The protein below binds the small molecule below.
Small molecule (SMILES): C[C@H](C[C@@H](C[C@H](C[C@@H](C[C@@H](CCN1CCCC1=O)N1CCCC1=O)N1CCCC1=O)N1CCCC1=O)N1CCCC1=O)N1CCCC1=O

Binding-site contacts:
Ligand atom O06 contacts residue ILE79 of chain 7.A at 4.0 Å.
Ligand atom N06 contacts residue MET32 of chain 7.A at 4.5 Å.
Ligand atom O07 contacts residue MET32 of chain 7.A at 3.8 Å.
Ligand atom C06 contacts residue PHE66 of chain 7.A at 4.4 Å (hydrophobic).
Ligand atom C34 contacts residue LEU36 of chain 7.A at 4.1 Å (hydrophobic).
Ligand atom C26 contacts residue PHE66 of chain 7.A at 3.7 Å (hydrophobic).
Ligand atom C36 contacts residue GLU81 of chain 7.A at 4.0 Å.
Ligand atom C29 contacts residue PHE66 of chain 7.A at 4.1 Å (hydrophobic).
Ligand atom C26 contacts residue ASN30 of chain 7.A at 3.9 Å.
Ligand atom C04 contacts residue PHE66 of chain 7.A at 3.6 Å (hydrophobic).
Ligand atom C37 contacts residue ILE79 of chain 7.A at 4.4 Å (hydrophobic).
Ligand atom C28 contacts residue PHE66 of chain 7.A at 4.1 Å (hydrophobic).
Ligand atom C06 contacts residue MET32 of chain 7.A at 3.5 Å (hydrophobic).
Ligand atom C27 contacts residue PHE66 of chain 7.A at 3.9 Å (hydrophobic).
Ligand atom N06 contacts residue PHE66 of chain 7.A at 4.2 Å.
Ligand atom C27 contacts residue ILE33 of chain 7.A at 4.2 Å (hydrophobic).
Ligand atom C03 contacts residue PHE66 of chain 7.A at 4.5 Å (hydrophobic).
Ligand atom C36 contacts residue GLY82 of chain 7.A at 4.2 Å.
Ligand atom C33 contacts residue ILE79 of chain 7.A at 4.3 Å (hydrophobic).
Ligand atom C35 contacts residue GLY82 of chain 7.A at 4.0 Å.
Ligand atom C05 contacts residue PHE66 of chain 7.A at 4.3 Å (hydrophobic).
Ligand atom C27 contacts residue ASN30 of chain 7.A at 3.8 Å.
Ligand atom C34 contacts residue PHE66 of chain 7.A at 3.4 Å (hydrophobic).
Ligand atom C36 contacts residue ARG83 of chain 7.A at 4.1 Å.
Ligand atom C05 contacts residue MET32 of chain 7.A at 4.1 Å (hydrophobic).
Ligand atom O02 contacts residue ASN30 of chain 7.A at 4.1 Å.
Ligand atom C35 contacts residue LEU36 of chain 7.A at 3.7 Å (hydrophobic).
Ligand atom C34 contacts residue MET32 of chain 7.A at 3.5 Å (hydrophobic).
Ligand atom C35 contacts residue GLU81 of chain 7.A at 4.0 Å.
Ligand atom C35 contacts residue PHE66 of chain 7.A at 3.5 Å (hydrophobic).
Ligand atom C07 contacts residue ILE79 of chain 7.A at 4.3 Å (hydrophobic).
Ligand atom C03 contacts residue MET32 of chain 7.A at 4.4 Å (hydrophobic).
Ligand atom O03 contacts residue PHE66 of chain 7.A at 4.2 Å.
Ligand atom C02 contacts residue MET32 of chain 7.A at 4.0 Å (hydrophobic).
Ligand atom O06 contacts residue ARG83 of chain 7.A at 3.7 Å.
Ligand atom C04 contacts residue MET32 of chain 7.A at 3.5 Å (hydrophobic).
Ligand atom N04 contacts residue PHE66 of chain 7.A at 4.0 Å.

Sequence of chain 7.A:
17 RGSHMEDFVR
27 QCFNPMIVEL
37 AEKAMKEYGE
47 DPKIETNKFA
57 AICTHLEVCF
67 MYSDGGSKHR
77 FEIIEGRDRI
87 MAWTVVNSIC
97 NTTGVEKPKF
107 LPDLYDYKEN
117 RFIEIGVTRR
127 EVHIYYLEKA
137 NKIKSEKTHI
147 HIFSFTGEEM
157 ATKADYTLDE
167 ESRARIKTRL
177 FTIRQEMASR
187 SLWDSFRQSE